Sequence of chain 1.A:
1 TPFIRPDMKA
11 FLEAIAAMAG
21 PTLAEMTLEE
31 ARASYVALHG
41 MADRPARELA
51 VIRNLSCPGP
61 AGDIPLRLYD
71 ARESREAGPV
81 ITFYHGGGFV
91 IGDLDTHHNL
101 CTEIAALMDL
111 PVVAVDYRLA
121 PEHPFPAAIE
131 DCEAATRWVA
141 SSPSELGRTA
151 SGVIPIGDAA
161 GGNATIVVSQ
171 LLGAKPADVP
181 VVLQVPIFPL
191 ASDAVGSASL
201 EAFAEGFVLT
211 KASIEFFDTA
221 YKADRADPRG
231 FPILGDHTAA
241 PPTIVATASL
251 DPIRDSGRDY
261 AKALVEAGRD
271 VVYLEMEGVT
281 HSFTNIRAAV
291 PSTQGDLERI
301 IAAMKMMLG

The small molecule below binds the protein below.
Small molecule (SMILES): O=[N+]([O-])c1ccc(O)cc1

Binding-site contacts:
Ligand atom C5 contacts residue ILE214 of chain 1.A at 3.7 Å (hydrophobic).
Ligand atom C4 contacts residue ASP218 of chain 1.A at 3.2 Å.
Ligand atom O3 contacts residue NPO1 of chain 1.F at 3.9 Å.
Ligand atom C6 contacts residue PHE217 of chain 1.A at 3.7 Å (hydrophobic).
Ligand atom O3 contacts residue ALA160 of chain 1.A at 4.1 Å.
Ligand atom C5 contacts residue ASP218 of chain 1.A at 3.1 Å.
Ligand atom C5 contacts residue PHE217 of chain 1.A at 3.9 Å (hydrophobic).
Ligand atom C4 contacts residue NPO1 of chain 1.F at 3.9 Å.
Ligand atom C6 contacts residue NPO1 of chain 1.F at 3.1 Å.
Ligand atom C3 contacts residue ILE214 of chain 1.A at 3.8 Å (hydrophobic).
Ligand atom O3 contacts residue HIS281 of chain 1.A at 4.0 Å.
Ligand atom O3 contacts residue ALA159 of chain 1.A at 3.9 Å.
Ligand atom N1 contacts residue NPO1 of chain 1.F at 3.4 Å (h-bond).
Ligand atom C3 contacts residue ILE253 of chain 1.A at 4.4 Å (hydrophobic).
Ligand atom C6 contacts residue ASP218 of chain 1.A at 4.5 Å.
Ligand atom OH contacts residue NPO1 of chain 1.F at 4.2 Å.
Ligand atom N1 contacts residue GLY88 of chain 1.A at 4.3 Å.
Ligand atom O3 contacts residue ILE253 of chain 1.A at 3.7 Å.
Ligand atom C2 contacts residue ILE253 of chain 1.A at 4.0 Å (hydrophobic).
Ligand atom C2 contacts residue NPO1 of chain 1.F at 4.1 Å.
Ligand atom O2 contacts residue NPO1 of chain 1.F at 3.5 Å (h-bond).
Ligand atom C1 contacts residue NPO1 of chain 1.F at 3.3 Å.
Ligand atom C1 contacts residue ILE214 of chain 1.A at 4.2 Å (hydrophobic).
Ligand atom C5 contacts residue NPO1 of chain 1.F at 3.1 Å.
Ligand atom C2 contacts residue ILE214 of chain 1.A at 4.1 Å (hydrophobic).
Ligand atom N1 contacts residue PHE217 of chain 1.A at 4.3 Å.
Ligand atom O2 contacts residue PHE217 of chain 1.A at 3.5 Å.
Ligand atom C1 contacts residue PHE217 of chain 1.A at 4.4 Å (hydrophobic).
Ligand atom C3 contacts residue LEU190 of chain 1.A at 3.4 Å (hydrophobic).
Ligand atom C6 contacts residue ILE214 of chain 1.A at 4.4 Å (hydrophobic).
Ligand atom O2 contacts residue LEU209 of chain 1.A at 4.4 Å.
Ligand atom C2 contacts residue LEU190 of chain 1.A at 3.8 Å (hydrophobic).
Ligand atom O2 contacts residue GLY88 of chain 1.A at 3.5 Å.
Ligand atom C6 contacts residue GLY88 of chain 1.A at 4.3 Å.
Ligand atom C4 contacts residue LEU190 of chain 1.A at 4.4 Å (hydrophobic).
Ligand atom OH contacts residue ASP218 of chain 1.A at 2.5 Å (salt-bridge).
Ligand atom OH contacts residue ILE214 of chain 1.A at 3.5 Å.
Ligand atom N1 contacts residue LEU209 of chain 1.A at 4.4 Å.
Ligand atom O3 contacts residue LEU209 of chain 1.A at 4.2 Å.
Ligand atom C4 contacts residue ILE214 of chain 1.A at 3.5 Å (hydrophobic).